Sequence of chain 1.A:
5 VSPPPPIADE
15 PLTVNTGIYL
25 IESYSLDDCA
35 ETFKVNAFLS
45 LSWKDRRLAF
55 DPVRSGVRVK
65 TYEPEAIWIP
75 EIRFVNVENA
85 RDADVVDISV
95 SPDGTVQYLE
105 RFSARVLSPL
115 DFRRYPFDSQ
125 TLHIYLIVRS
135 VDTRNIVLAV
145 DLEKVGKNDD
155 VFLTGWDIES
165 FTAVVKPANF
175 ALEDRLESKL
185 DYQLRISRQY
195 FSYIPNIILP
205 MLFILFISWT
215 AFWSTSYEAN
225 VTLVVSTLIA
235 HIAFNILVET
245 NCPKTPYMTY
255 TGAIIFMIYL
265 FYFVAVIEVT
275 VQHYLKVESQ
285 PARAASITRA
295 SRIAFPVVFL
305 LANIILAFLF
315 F

Sequence of chain 1.E:
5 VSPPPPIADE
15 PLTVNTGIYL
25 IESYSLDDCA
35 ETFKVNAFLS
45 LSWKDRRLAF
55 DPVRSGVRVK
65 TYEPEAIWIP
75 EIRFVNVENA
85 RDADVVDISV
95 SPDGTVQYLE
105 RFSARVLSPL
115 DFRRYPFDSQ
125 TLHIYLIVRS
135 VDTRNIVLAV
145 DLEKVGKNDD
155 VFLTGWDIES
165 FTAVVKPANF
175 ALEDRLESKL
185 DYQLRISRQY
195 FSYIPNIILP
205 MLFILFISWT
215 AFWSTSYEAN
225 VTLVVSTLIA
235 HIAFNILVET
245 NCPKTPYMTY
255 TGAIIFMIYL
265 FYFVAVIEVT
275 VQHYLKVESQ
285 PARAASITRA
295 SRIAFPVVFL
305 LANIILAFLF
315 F

Sequence of chain 1.C:
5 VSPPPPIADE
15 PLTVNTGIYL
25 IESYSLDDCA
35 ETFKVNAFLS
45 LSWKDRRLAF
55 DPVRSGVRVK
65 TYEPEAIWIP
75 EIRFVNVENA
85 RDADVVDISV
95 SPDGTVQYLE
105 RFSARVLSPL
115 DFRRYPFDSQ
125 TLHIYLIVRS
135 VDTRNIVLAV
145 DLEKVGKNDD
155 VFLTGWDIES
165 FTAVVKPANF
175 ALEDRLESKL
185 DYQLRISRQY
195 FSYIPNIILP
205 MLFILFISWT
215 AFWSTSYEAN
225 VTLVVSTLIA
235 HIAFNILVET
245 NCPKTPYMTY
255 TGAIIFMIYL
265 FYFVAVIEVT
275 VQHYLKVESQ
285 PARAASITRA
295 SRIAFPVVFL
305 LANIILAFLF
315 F

Binding-site contacts:
Ligand atom C18 contacts residue THR226 of chain 1.D at 4.4 Å.
Ligand atom C2 contacts residue SER230 of chain 1.A at 3.6 Å.
Ligand atom C18 contacts residue THR226 of chain 1.A at 4.3 Å.
Ligand atom C2 contacts residue SER230 of chain 1.E at 3.7 Å.
Ligand atom C16 contacts residue THR226 of chain 1.A at 4.4 Å.
Ligand atom O8 contacts residue SER230 of chain 1.A at 2.7 Å (h-bond).
Ligand atom C17 contacts residue THR226 of chain 1.D at 4.1 Å.
Ligand atom C12 contacts residue SER230 of chain 1.D at 4.3 Å.
Ligand atom C12 contacts residue THR226 of chain 1.E at 3.8 Å.
Ligand atom C16 contacts residue THR226 of chain 1.E at 4.4 Å.
Ligand atom O8 contacts residue SER230 of chain 1.E at 3.7 Å.
Ligand atom C13 contacts residue THR226 of chain 1.D at 3.3 Å.
Ligand atom C13 contacts residue THR226 of chain 1.E at 3.9 Å.
Ligand atom O7 contacts residue SER230 of chain 1.D at 2.8 Å (h-bond).
Ligand atom N3 contacts residue SER230 of chain 1.A at 3.9 Å.
Ligand atom O8 contacts residue THR226 of chain 1.A at 4.5 Å.
Ligand atom S9 contacts residue D121 of chain 1.F at 3.6 Å.
Ligand atom C15 contacts residue SER230 of chain 1.B at 3.4 Å.
Ligand atom C13 contacts residue SER230 of chain 1.D at 3.5 Å.
Ligand atom C12 contacts residue SER230 of chain 1.E at 3.0 Å.
Ligand atom O7 contacts residue SER230 of chain 1.C at 3.8 Å.
Ligand atom C1 contacts residue SER230 of chain 1.D at 4.5 Å.
Ligand atom N5 contacts residue SER230 of chain 1.D at 3.8 Å.
Ligand atom C6 contacts residue SER230 of chain 1.D at 3.4 Å.
Ligand atom C18 contacts residue THR226 of chain 1.E at 4.2 Å.
Ligand atom C1 contacts residue SER230 of chain 1.E at 4.0 Å.
Ligand atom N5 contacts residue SER230 of chain 1.C at 4.4 Å.
Ligand atom C17 contacts residue THR226 of chain 1.C at 4.1 Å.
Ligand atom C17 contacts residue THR226 of chain 1.B at 4.3 Å.
Ligand atom C15 contacts residue THR226 of chain 1.B at 3.8 Å.
Ligand atom C6 contacts residue SER230 of chain 1.C at 4.3 Å.
Ligand atom N3 contacts residue SER230 of chain 1.E at 4.1 Å.
Ligand atom C13 contacts residue SER230 of chain 1.E at 3.8 Å.

Sequence of chain 1.B:
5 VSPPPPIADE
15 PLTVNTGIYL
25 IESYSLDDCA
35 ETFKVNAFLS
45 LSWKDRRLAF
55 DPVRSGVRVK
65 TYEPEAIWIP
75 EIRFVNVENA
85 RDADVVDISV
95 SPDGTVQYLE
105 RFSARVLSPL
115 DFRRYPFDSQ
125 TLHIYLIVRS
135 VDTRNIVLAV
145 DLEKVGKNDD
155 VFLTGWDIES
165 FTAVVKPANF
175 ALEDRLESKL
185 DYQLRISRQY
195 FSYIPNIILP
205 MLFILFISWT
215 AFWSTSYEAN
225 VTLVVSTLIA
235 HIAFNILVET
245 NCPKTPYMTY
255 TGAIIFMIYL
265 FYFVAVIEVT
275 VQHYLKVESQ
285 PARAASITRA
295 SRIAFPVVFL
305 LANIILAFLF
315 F

Sequence of chain 1.D:
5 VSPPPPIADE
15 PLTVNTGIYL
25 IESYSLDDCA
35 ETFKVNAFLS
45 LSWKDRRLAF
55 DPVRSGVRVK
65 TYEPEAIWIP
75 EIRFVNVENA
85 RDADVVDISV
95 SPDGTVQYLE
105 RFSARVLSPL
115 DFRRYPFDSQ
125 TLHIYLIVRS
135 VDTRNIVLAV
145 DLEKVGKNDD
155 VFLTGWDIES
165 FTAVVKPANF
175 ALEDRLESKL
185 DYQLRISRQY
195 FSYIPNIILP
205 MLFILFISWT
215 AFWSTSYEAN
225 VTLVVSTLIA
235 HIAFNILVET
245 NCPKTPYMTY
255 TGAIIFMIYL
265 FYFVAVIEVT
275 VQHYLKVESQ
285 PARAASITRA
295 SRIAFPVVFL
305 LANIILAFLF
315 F

A protein and the small-molecule ligand that binds it are described below.
Small molecule (SMILES): CCC[C@@H](C)C1(CC)C(=O)NC(=S)NC1=O